Binding-site contacts:
Ligand atom O7 contacts residue LYS133 of chain 1.A at 3.3 Å.
Ligand atom C8 contacts residue LYS133 of chain 1.A at 3.8 Å.
Ligand atom C7 contacts residue PHE121 of chain 1.A at 4.5 Å (hydrophobic).
Ligand atom C4 contacts residue ASN122 of chain 1.A at 4.3 Å.
Ligand atom C3 contacts residue GLN100 of chain 1.A at 4.5 Å.
Ligand atom C7 contacts residue LYS133 of chain 1.A at 3.8 Å.
Ligand atom N2 contacts residue ASN122 of chain 1.A at 3.1 Å (h-bond).
Ligand atom C2 contacts residue ASN122 of chain 1.A at 2.6 Å.
Ligand atom C8 contacts residue SER120 of chain 1.A at 3.3 Å.
Ligand atom O5 contacts residue ASN122 of chain 1.A at 2.3 Å (h-bond).
Ligand atom C1 contacts residue ASN122 of chain 1.A at 1.4 Å.
Ligand atom O7 contacts residue ASN122 of chain 1.A at 4.0 Å.
Ligand atom C8 contacts residue PHE121 of chain 1.A at 3.6 Å (hydrophobic).
Ligand atom C7 contacts residue GLN100 of chain 1.A at 3.8 Å.
Ligand atom C5 contacts residue ASN122 of chain 1.A at 3.6 Å.
Ligand atom N2 contacts residue PHE121 of chain 1.A at 4.4 Å.
Ligand atom N2 contacts residue GLN100 of chain 1.A at 3.6 Å.
Ligand atom O3 contacts residue GLN100 of chain 1.A at 3.5 Å (h-bond).
Ligand atom C8 contacts residue GLN100 of chain 1.A at 3.6 Å.
Ligand atom C7 contacts residue ASN122 of chain 1.A at 3.8 Å.
Ligand atom C3 contacts residue ASN122 of chain 1.A at 3.9 Å.

This small molecule binds to this protein.
Small molecule (SMILES): CC(=O)N[C@H]1[C@H](O[C@H]2[C@H](O)[C@@H](NC(C)=O)CO[C@@H]2CO)O[C@H](CO)[C@@H](O[C@@H]2O[C@H](CO)[C@@H](O)[C@H](O)[C@@H]2O)[C@@H]1O

Sequence of chain 1.A:
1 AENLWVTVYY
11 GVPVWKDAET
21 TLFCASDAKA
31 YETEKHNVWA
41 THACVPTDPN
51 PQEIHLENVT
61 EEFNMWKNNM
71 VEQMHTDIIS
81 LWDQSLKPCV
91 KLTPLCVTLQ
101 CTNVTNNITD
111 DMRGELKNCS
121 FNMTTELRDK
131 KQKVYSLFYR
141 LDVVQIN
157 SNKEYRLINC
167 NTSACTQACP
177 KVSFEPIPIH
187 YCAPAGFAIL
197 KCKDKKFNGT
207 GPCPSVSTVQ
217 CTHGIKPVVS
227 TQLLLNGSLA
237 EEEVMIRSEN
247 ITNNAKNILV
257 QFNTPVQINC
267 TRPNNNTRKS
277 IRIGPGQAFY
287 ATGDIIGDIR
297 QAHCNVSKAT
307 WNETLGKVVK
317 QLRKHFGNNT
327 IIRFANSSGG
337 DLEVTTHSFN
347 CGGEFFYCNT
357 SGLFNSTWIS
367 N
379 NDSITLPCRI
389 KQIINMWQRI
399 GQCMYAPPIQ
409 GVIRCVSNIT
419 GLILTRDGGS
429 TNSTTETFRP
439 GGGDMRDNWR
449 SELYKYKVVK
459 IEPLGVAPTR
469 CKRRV